Binding-site contacts:
Ligand atom C4 contacts residue ASN11 of chain 1.D at 4.2 Å.
Ligand atom C7 contacts residue SER39 of chain 1.D at 3.2 Å.
Ligand atom N2 contacts residue GLY7 of chain 1.D at 4.2 Å.
Ligand atom C8 contacts residue GLY7 of chain 1.D at 4.5 Å.
Ligand atom C7 contacts residue ASN11 of chain 1.D at 4.1 Å.
Ligand atom C8 contacts residue PHE6 of chain 1.D at 3.7 Å (hydrophobic).
Ligand atom C3 contacts residue ASN11 of chain 1.D at 3.8 Å.
Ligand atom O3 contacts residue SER39 of chain 1.D at 3.8 Å.
Ligand atom C1 contacts residue ASN11 of chain 1.D at 1.4 Å.
Ligand atom C3 contacts residue SER39 of chain 1.D at 4.2 Å.
Ligand atom C7 contacts residue GLY7 of chain 1.D at 4.2 Å.
Ligand atom C8 contacts residue SER39 of chain 1.D at 3.2 Å.
Ligand atom C7 contacts residue PHE6 of chain 1.D at 4.4 Å (hydrophobic).
Ligand atom C8 contacts residue LEU36 of chain 1.D at 3.6 Å (hydrophobic).
Ligand atom O7 contacts residue SER39 of chain 1.D at 3.0 Å (h-bond).
Ligand atom C5 contacts residue ASN11 of chain 1.D at 3.7 Å.
Ligand atom N2 contacts residue ASN11 of chain 1.D at 3.0 Å (h-bond).
Ligand atom O5 contacts residue ASN11 of chain 1.D at 2.4 Å (h-bond).
Ligand atom C8 contacts residue ASN38 of chain 1.D at 3.8 Å.
Ligand atom N2 contacts residue SER39 of chain 1.D at 4.2 Å.
Ligand atom C8 contacts residue PHE10 of chain 1.D at 3.6 Å (hydrophobic).
Ligand atom C2 contacts residue ASN11 of chain 1.D at 2.4 Å.
Ligand atom O4 contacts residue SER39 of chain 1.D at 4.4 Å.

Sequence of chain 1.D:
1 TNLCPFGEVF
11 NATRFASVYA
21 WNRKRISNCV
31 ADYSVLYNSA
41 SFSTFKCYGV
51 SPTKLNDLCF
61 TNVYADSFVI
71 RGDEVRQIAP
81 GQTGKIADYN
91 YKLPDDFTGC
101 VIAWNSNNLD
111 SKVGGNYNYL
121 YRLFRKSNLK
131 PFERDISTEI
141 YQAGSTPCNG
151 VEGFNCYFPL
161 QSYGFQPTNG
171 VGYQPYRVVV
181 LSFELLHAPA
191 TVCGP

A protein and the small-molecule ligand that binds it are described below.
Small molecule (SMILES): CC(=O)N[C@H]1[C@H](O[C@H]2[C@H](O)[C@@H](NC(C)=O)CO[C@@H]2CO)O[C@H](CO)[C@@H](O[C@@H]2O[C@H](CO[C@H]3O[C@H](CO)[C@@H](O)[C@H](O)[C@@H]3O)[C@@H](O)[C@H](O[C@H]3O[C@H](CO)[C@@H](O)[C@H](O)[C@@H]3O)[C@@H]2O)[C@@H]1O